Sequence of chain 1.B:
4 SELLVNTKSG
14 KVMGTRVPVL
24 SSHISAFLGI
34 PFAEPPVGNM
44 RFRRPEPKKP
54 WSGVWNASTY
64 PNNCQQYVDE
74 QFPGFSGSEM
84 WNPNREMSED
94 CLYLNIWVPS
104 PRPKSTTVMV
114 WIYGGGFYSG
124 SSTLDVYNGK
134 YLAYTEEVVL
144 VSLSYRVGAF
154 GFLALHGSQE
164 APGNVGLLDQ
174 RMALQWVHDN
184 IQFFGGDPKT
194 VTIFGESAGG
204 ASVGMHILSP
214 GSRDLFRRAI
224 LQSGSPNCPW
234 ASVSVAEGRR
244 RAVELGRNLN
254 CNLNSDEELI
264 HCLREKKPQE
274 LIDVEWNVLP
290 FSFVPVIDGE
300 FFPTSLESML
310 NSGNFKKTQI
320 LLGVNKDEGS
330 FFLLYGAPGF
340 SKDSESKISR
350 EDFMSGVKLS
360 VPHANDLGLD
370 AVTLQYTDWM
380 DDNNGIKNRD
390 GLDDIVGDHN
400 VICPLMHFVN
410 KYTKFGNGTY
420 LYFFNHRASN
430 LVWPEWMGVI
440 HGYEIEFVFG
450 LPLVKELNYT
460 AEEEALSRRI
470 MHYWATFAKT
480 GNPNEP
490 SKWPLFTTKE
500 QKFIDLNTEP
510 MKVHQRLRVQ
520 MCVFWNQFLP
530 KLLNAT

The small molecule below binds the protein below.
Small molecule (SMILES): COc1ccc2c3c1O[C@H]1C[C@@H](O)C=C[C@@]31CCN(C)C2

Binding-site contacts:
Ligand atom C2 contacts residue TRP84 of chain 1.B at 3.7 Å (hydrophobic).
Ligand atom C12 contacts residue PHE330 of chain 1.B at 4.2 Å (hydrophobic).
Ligand atom C6 contacts residue SER200 of chain 1.B at 4.2 Å.
Ligand atom O17 contacts residue PHE331 of chain 1.B at 3.8 Å.
Ligand atom C11 contacts residue TRP84 of chain 1.B at 3.6 Å (hydrophobic).
Ligand atom C41 contacts residue HIS440 of chain 1.B at 3.6 Å.
Ligand atom C8 contacts residue TYR121 of chain 1.B at 3.1 Å (hydrophobic).
Ligand atom C3 contacts residue TRP84 of chain 1.B at 3.7 Å (hydrophobic).
Ligand atom O18 contacts residue GLY117 of chain 1.B at 3.7 Å.
Ligand atom O17 contacts residue HIS440 of chain 1.B at 3.8 Å.
Ligand atom C4 contacts residue GLU199 of chain 1.B at 4.1 Å.
Ligand atom C12 contacts residue TRP84 of chain 1.B at 3.8 Å (hydrophobic).
Ligand atom C16 contacts residue PHE331 of chain 1.B at 3.5 Å (hydrophobic).
Ligand atom C6 contacts residue PHE331 of chain 1.B at 3.6 Å (hydrophobic).
Ligand atom C19 contacts residue ASP72 of chain 1.B at 3.8 Å.
Ligand atom C13 contacts residue PHE331 of chain 1.B at 4.0 Å (hydrophobic).
Ligand atom C16 contacts residue PHE290 of chain 1.B at 3.6 Å (hydrophobic).
Ligand atom C1 contacts residue GLY118 of chain 1.B at 3.6 Å.
Ligand atom O5 contacts residue SER200 of chain 1.B at 3.6 Å (h-bond).
Ligand atom O18 contacts residue GLY118 of chain 1.B at 3.5 Å (h-bond).
Ligand atom C8 contacts residue PHE331 of chain 1.B at 3.8 Å (hydrophobic).
Ligand atom C7 contacts residue PHE331 of chain 1.B at 3.4 Å (hydrophobic).
Ligand atom C15 contacts residue TYR121 of chain 1.B at 3.6 Å (hydrophobic).
Ligand atom C2 contacts residue GLY118 of chain 1.B at 3.7 Å.
Ligand atom C4 contacts residue HIS440 of chain 1.B at 3.9 Å.
Ligand atom C9 contacts residue TYR121 of chain 1.B at 3.1 Å (hydrophobic).
Ligand atom N10 contacts residue TYR121 of chain 1.B at 4.1 Å.
Ligand atom C16 contacts residue SER200 of chain 1.B at 3.7 Å.
Ligand atom C7 contacts residue TYR121 of chain 1.B at 4.2 Å (hydrophobic).
Ligand atom C7 contacts residue GLY119 of chain 1.B at 4.0 Å.
Ligand atom C6 contacts residue GLY119 of chain 1.B at 3.8 Å.
Ligand atom O18 contacts residue GLU199 of chain 1.B at 2.6 Å (salt-bridge).
Ligand atom O17 contacts residue SER200 of chain 1.B at 3.0 Å (h-bond).
Ligand atom O17 contacts residue GLY119 of chain 1.B at 3.8 Å.
Ligand atom C2 contacts residue GLY117 of chain 1.B at 4.0 Å.
Ligand atom C4 contacts residue TRP84 of chain 1.B at 4.1 Å (hydrophobic).
Ligand atom O5 contacts residue HIS440 of chain 1.B at 3.4 Å.
Ligand atom C7 contacts residue PHE290 of chain 1.B at 3.4 Å (hydrophobic).
Ligand atom O18 contacts residue SER200 of chain 1.B at 3.7 Å.
Ligand atom C3 contacts residue GLU199 of chain 1.B at 3.5 Å.